A small-molecule ligand and the protein it binds are described below.
Small molecule (SMILES): CC(=O)N[C@@H]1[C@@H](O)[C@H](O)[C@@H](CO)O[C@H]1O

Binding-site contacts:
Ligand atom C4 contacts residue GLU616 of chain 1.A at 4.5 Å.
Ligand atom O5 contacts residue THR615 of chain 1.A at 3.1 Å (h-bond).
Ligand atom C3 contacts residue ASN613 of chain 1.A at 3.8 Å.
Ligand atom O6 contacts residue GLU616 of chain 1.A at 2.7 Å (salt-bridge).
Ligand atom C6 contacts residue THR615 of chain 1.A at 3.6 Å.
Ligand atom O6 contacts residue THR615 of chain 1.A at 3.8 Å.
Ligand atom C1 contacts residue THR615 of chain 1.A at 3.9 Å.
Ligand atom C4 contacts residue ASN613 of chain 1.A at 4.2 Å.
Ligand atom C2 contacts residue GLU616 of chain 1.A at 4.4 Å.
Ligand atom C5 contacts residue GLU616 of chain 1.A at 4.1 Å.
Ligand atom C5 contacts residue THR615 of chain 1.A at 3.6 Å.
Ligand atom C1 contacts residue ASN613 of chain 1.A at 1.4 Å.
Ligand atom C5 contacts residue ASN613 of chain 1.A at 3.7 Å.
Ligand atom C6 contacts residue GLU616 of chain 1.A at 3.9 Å.
Ligand atom O7 contacts residue ASN613 of chain 1.A at 4.4 Å.
Ligand atom C2 contacts residue ASN613 of chain 1.A at 2.5 Å.
Ligand atom O5 contacts residue GLU616 of chain 1.A at 3.2 Å.
Ligand atom O5 contacts residue ASN613 of chain 1.A at 2.4 Å (h-bond).
Ligand atom C1 contacts residue GLU616 of chain 1.A at 3.6 Å.
Ligand atom C7 contacts residue ASN613 of chain 1.A at 3.9 Å.
Ligand atom N2 contacts residue ASN613 of chain 1.A at 2.9 Å (h-bond).

Sequence of chain 1.A:
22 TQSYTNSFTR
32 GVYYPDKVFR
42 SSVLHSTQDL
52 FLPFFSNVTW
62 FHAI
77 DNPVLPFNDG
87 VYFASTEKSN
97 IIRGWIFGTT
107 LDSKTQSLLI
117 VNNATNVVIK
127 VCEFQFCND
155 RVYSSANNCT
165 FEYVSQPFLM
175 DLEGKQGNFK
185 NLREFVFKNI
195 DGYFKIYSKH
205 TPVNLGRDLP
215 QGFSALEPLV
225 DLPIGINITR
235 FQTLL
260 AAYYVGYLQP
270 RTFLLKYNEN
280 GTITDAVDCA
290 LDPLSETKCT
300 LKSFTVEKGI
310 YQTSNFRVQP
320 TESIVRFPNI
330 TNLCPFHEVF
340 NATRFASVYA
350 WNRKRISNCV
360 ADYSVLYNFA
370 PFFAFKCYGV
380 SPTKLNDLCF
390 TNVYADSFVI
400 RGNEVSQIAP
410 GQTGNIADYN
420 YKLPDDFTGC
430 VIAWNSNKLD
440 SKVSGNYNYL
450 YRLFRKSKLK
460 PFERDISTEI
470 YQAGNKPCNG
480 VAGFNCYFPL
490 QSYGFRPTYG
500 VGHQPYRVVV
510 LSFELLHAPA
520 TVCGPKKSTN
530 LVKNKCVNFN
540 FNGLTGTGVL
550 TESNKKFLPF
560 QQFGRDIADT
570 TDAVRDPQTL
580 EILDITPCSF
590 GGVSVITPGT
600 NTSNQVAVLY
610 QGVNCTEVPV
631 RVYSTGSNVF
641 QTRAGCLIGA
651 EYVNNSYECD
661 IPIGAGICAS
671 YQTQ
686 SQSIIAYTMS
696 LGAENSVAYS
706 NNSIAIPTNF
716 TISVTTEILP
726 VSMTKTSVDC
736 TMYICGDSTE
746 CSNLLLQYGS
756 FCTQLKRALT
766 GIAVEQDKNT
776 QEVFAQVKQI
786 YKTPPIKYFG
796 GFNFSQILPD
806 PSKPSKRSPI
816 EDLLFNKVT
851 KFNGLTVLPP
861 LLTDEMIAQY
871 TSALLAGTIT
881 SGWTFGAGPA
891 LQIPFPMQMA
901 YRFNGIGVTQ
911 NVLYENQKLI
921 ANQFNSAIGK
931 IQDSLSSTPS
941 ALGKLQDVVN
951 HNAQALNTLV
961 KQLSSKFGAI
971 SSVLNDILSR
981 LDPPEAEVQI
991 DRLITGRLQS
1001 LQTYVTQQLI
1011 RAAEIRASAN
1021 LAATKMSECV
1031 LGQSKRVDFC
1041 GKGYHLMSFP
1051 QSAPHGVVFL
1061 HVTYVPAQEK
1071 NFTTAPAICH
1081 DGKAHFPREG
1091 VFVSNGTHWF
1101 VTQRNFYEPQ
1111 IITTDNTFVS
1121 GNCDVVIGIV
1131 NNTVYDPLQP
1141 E